Sequence of chain 1.B:
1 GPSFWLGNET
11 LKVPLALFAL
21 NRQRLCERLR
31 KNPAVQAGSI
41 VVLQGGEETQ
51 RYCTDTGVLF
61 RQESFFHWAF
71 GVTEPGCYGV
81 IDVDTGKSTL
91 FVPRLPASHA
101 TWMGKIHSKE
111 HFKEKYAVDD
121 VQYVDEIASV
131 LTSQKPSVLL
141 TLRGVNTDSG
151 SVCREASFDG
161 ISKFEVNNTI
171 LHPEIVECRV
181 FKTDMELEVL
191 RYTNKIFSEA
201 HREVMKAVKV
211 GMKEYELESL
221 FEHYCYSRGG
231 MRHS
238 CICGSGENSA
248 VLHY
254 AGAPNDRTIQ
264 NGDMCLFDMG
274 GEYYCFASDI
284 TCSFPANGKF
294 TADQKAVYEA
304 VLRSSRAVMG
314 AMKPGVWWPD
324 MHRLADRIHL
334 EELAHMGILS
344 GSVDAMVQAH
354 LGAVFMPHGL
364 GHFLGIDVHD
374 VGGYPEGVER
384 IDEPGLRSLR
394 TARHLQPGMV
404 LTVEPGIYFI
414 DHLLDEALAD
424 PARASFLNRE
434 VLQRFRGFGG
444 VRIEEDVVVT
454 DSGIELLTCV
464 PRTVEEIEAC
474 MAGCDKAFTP

This protein binds this small molecule.
Small molecule (SMILES): NCC(=O)O

Binding-site contacts:
Ligand atom O contacts residue HIS365 of chain 1.B at 3.3 Å (h-bond).
Ligand atom CA contacts residue MN1 of chain 1.L at 4.0 Å.
Ligand atom C contacts residue HIS365 of chain 1.B at 4.5 Å.
Ligand atom C contacts residue ASP271 of chain 1.B at 4.1 Å.
Ligand atom CA contacts residue HIS250 of chain 1.B at 4.1 Å.
Ligand atom C contacts residue ASP282 of chain 1.B at 4.0 Å.
Ligand atom CA contacts residue ASP271 of chain 1.B at 3.3 Å.
Ligand atom O contacts residue OH1 of chain 1.N at 3.0 Å (h-bond).
Ligand atom CA contacts residue ILE239 of chain 1.B at 4.2 Å (hydrophobic).
Ligand atom C contacts residue GLU407 of chain 1.B at 4.0 Å.
Ligand atom C contacts residue MN1 of chain 1.L at 3.2 Å.
Ligand atom O contacts residue GLU407 of chain 1.B at 3.8 Å.
Ligand atom N contacts residue PRO1 of chain 1.P at 3.7 Å.
Ligand atom O contacts residue ASP282 of chain 1.B at 3.5 Å (salt-bridge).
Ligand atom O contacts residue MN1 of chain 1.M at 4.0 Å.
Ligand atom CA contacts residue PRO1 of chain 1.P at 2.4 Å (hydrophobic).
Ligand atom CA contacts residue OH1 of chain 1.N at 2.9 Å.
Ligand atom N contacts residue MN1 of chain 1.M at 2.6 Å.
Ligand atom CA contacts residue ASP282 of chain 1.B at 4.0 Å.
Ligand atom N contacts residue OH1 of chain 1.N at 3.2 Å (h-bond).
Ligand atom C contacts residue MN1 of chain 1.M at 3.6 Å.
Ligand atom C contacts residue OH1 of chain 1.N at 2.7 Å.
Ligand atom N contacts residue ASP282 of chain 1.B at 3.0 Å (salt-bridge).
Ligand atom C contacts residue PRO1 of chain 1.P at 1.3 Å (hydrophobic).
Ligand atom O contacts residue HIS372 of chain 1.B at 2.8 Å (h-bond).
Ligand atom N contacts residue ASP271 of chain 1.B at 3.6 Å (salt-bridge).
Ligand atom CA contacts residue MN1 of chain 1.M at 3.1 Å.
Ligand atom C contacts residue HIS372 of chain 1.B at 3.7 Å.
Ligand atom O contacts residue PRO1 of chain 1.P at 2.2 Å (h-bond).
Ligand atom C contacts residue HIS250 of chain 1.B at 4.1 Å.
Ligand atom N contacts residue MN1 of chain 1.L at 3.8 Å.
Ligand atom O contacts residue MN1 of chain 1.L at 2.5 Å.